Binding-site contacts:
Ligand atom C7 contacts residue ALA18 of chain 6.P at 4.4 Å (hydrophobic).
Ligand atom C1 contacts residue ASN19 of chain 6.P at 2.3 Å.
Ligand atom C3 contacts residue ASN19 of chain 6.P at 4.4 Å.
Ligand atom C5 contacts residue ASN19 of chain 6.P at 3.6 Å.
Ligand atom O7 contacts residue ALA18 of chain 6.P at 4.3 Å.
Ligand atom C8 contacts residue ALA18 of chain 6.P at 4.0 Å (hydrophobic).
Ligand atom C2 contacts residue ASN19 of chain 6.P at 3.6 Å.
Ligand atom C7 contacts residue TYR17 of chain 6.P at 4.3 Å (hydrophobic).
Ligand atom N2 contacts residue ASN19 of chain 6.P at 4.0 Å.
Ligand atom C8 contacts residue TYR17 of chain 6.P at 3.4 Å (hydrophobic).
Ligand atom O5 contacts residue ASN19 of chain 6.P at 2.9 Å (h-bond).

Sequence of chain 6.P:
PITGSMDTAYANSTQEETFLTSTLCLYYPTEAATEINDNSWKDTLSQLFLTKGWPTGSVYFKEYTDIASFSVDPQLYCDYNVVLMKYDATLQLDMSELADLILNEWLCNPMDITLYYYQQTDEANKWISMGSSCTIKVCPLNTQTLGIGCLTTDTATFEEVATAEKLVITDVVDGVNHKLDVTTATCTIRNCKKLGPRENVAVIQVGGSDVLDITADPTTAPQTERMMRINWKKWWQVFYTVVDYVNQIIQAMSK

This small molecule binds to this protein.
Small molecule (SMILES): CC(=O)N[C@H]1[C@H](O[C@H]2[C@H](O)[C@@H](NC(C)=O)CO[C@@H]2CO)O[C@H](CO)[C@@H](O)[C@@H]1O